Binding-site contacts:
Ligand atom C2 contacts residue LEU125 of chain 1.A at 4.3 Å (hydrophobic).
Ligand atom C7 contacts residue ASP219 of chain 1.A at 3.8 Å.
Ligand atom N contacts residue THR222 of chain 1.A at 4.0 Å.
Ligand atom N contacts residue ASP35 of chain 1.A at 2.8 Å (salt-bridge).
Ligand atom C4 contacts residue GLY221 of chain 1.A at 3.5 Å.
Ligand atom C7 contacts residue THR222 of chain 1.A at 3.8 Å.
Ligand atom C3 contacts residue GLY221 of chain 1.A at 4.4 Å.
Ligand atom C5 contacts residue TYR79 of chain 1.A at 3.6 Å (hydrophobic).
Ligand atom C7 contacts residue GLY221 of chain 1.A at 3.1 Å.
Ligand atom C contacts residue PHE116 of chain 1.A at 3.5 Å (hydrophobic).
Ligand atom O contacts residue ASP81 of chain 1.A at 4.4 Å.
Ligand atom N contacts residue ASP219 of chain 1.A at 2.9 Å (salt-bridge).
Ligand atom C contacts residue ASP33 of chain 1.A at 4.0 Å.
Ligand atom C5 contacts residue GLY221 of chain 1.A at 3.9 Å.
Ligand atom OXT contacts residue PHE116 of chain 1.A at 3.4 Å.
Ligand atom C2 contacts residue PHE116 of chain 1.A at 4.2 Å (hydrophobic).
Ligand atom C contacts residue ILE122 of chain 1.A at 4.3 Å (hydrophobic).
Ligand atom C3 contacts residue ASP81 of chain 1.A at 4.3 Å.
Ligand atom O contacts residue PHE116 of chain 1.A at 3.6 Å.
Ligand atom C6 contacts residue TYR79 of chain 1.A at 3.4 Å (hydrophobic).
Ligand atom OXT contacts residue ASP33 of chain 1.A at 3.7 Å.
Ligand atom N contacts residue GLY221 of chain 1.A at 4.0 Å.
Ligand atom N contacts residue GLY37 of chain 1.A at 3.8 Å.
Ligand atom C6 contacts residue GLY221 of chain 1.A at 4.1 Å.
Ligand atom C4 contacts residue LEU125 of chain 1.A at 4.1 Å (hydrophobic).
Ligand atom OXT contacts residue ILE122 of chain 1.A at 3.3 Å.
Ligand atom C6 contacts residue ASP35 of chain 1.A at 3.6 Å.
Ligand atom C4 contacts residue TYR79 of chain 1.A at 4.4 Å (hydrophobic).
Ligand atom C2 contacts residue ASP33 of chain 1.A at 3.3 Å.
Ligand atom C7 contacts residue ASP35 of chain 1.A at 3.4 Å.
Ligand atom C3 contacts residue PHE116 of chain 1.A at 4.4 Å (hydrophobic).
Ligand atom OXT contacts residue LEU125 of chain 1.A at 4.0 Å.
Ligand atom C4 contacts residue ASP35 of chain 1.A at 4.4 Å.

This protein binds this small molecule.
Small molecule (SMILES): NCCCCCCC(=O)O

Sequence of chain 1.A:
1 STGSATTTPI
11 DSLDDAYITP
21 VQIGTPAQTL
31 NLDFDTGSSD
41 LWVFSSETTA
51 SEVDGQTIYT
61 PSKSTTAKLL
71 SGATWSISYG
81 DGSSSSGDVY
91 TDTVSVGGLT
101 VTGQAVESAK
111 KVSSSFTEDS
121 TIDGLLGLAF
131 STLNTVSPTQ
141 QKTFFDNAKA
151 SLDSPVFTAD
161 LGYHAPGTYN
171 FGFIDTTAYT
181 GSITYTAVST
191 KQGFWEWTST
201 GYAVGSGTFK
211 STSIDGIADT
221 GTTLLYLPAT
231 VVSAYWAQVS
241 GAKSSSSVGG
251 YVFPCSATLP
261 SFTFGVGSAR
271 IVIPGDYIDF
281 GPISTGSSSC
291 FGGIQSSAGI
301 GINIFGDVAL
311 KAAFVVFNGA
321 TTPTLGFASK